This small molecule binds to this protein.
Small molecule (SMILES): CC(=O)N[C@H]1[C@H](O[C@H]2[C@H](O)[C@@H](NC(C)=O)CO[C@@H]2CO)O[C@H](CO)[C@@H](O[C@@H]2O[C@H](CO)[C@@H](O)[C@H](O)[C@@H]2O)[C@@H]1O

Sequence of chain 1.D:
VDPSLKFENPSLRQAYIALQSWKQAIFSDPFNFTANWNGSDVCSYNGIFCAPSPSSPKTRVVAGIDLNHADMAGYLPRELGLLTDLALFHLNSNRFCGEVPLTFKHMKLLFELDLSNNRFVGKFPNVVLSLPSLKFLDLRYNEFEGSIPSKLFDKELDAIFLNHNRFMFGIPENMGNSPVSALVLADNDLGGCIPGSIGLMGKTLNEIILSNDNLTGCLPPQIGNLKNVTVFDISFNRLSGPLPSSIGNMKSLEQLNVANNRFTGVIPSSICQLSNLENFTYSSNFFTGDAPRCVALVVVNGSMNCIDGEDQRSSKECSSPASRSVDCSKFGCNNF

Binding-site contacts:
Ligand atom C5 contacts residue ASN45 of chain 1.D at 3.7 Å.
Ligand atom C8 contacts residue PRO43 of chain 1.D at 3.8 Å (hydrophobic).
Ligand atom C2 contacts residue ASN45 of chain 1.D at 2.5 Å.
Ligand atom O7 contacts residue ASN45 of chain 1.D at 3.5 Å (h-bond).
Ligand atom C8 contacts residue ASN45 of chain 1.D at 4.4 Å.
Ligand atom O5 contacts residue ASN45 of chain 1.D at 2.4 Å (h-bond).
Ligand atom C7 contacts residue ASN45 of chain 1.D at 3.3 Å.
Ligand atom C7 contacts residue PRO43 of chain 1.D at 3.5 Å (hydrophobic).
Ligand atom N2 contacts residue ASN45 of chain 1.D at 2.8 Å (h-bond).
Ligand atom C3 contacts residue ASN45 of chain 1.D at 3.8 Å.
Ligand atom O7 contacts residue PRO43 of chain 1.D at 2.8 Å (h-bond).
Ligand atom C1 contacts residue ASN45 of chain 1.D at 1.4 Å.
Ligand atom C4 contacts residue ASN45 of chain 1.D at 4.3 Å.